Sequence of chain 1.C:
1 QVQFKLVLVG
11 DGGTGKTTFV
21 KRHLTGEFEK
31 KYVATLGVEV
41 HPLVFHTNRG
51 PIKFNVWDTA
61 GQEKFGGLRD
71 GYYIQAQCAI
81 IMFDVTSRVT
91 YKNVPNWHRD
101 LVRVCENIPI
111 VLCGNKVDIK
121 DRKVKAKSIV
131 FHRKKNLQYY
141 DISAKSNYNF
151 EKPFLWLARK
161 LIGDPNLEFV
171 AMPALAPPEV

This protein binds this small molecule.
Small molecule (SMILES): Nc1nc2c(ncn2[C@@H]2O[C@H](CO[P](=O)(O)O[P](=O)(O)NP(=O)(O)O)[C@@H](O)[C@H]2O)c(=O)[nH]1

Binding-site contacts:
Ligand atom O2A contacts residue MG1 of chain 1.G at 3.4 Å.
Ligand atom N3B contacts residue GLY12 of chain 1.C at 3.0 Å.
Ligand atom C2' contacts residue GLU29 of chain 1.C at 3.1 Å.
Ligand atom O1B contacts residue THR14 of chain 1.C at 3.3 Å (h-bond).
Ligand atom O3G contacts residue ALA60 of chain 1.C at 3.4 Å.
Ligand atom C6 contacts residue LYS116 of chain 1.C at 3.3 Å.
Ligand atom O1B contacts residue LYS16 of chain 1.C at 2.7 Å (salt-bridge).
Ligand atom O1G contacts residue TYR32 of chain 1.C at 3.0 Å (h-bond).
Ligand atom O4' contacts residue LYS116 of chain 1.C at 3.1 Å (salt-bridge).
Ligand atom PB contacts residue MG1 of chain 1.G at 3.4 Å.
Ligand atom O1G contacts residue ALA34 of chain 1.C at 3.3 Å.
Ligand atom PG contacts residue LYS16 of chain 1.C at 3.3 Å.
Ligand atom O3G contacts residue GLY12 of chain 1.C at 3.3 Å.
Ligand atom O3G contacts residue LYS16 of chain 1.C at 2.8 Å (salt-bridge).
Ligand atom N3 contacts residue PHE28 of chain 1.C at 3.4 Å.
Ligand atom O3' contacts residue LYS31 of chain 1.C at 3.4 Å.
Ligand atom O6 contacts residue ASP118 of chain 1.C at 3.2 Å (salt-bridge).
Ligand atom O3' contacts residue LYS30 of chain 1.C at 2.5 Å (salt-bridge).
Ligand atom O2B contacts residue THR17 of chain 1.C at 2.9 Å (h-bond).
Ligand atom O2G contacts residue THR35 of chain 1.C at 2.6 Å (h-bond).
Ligand atom O1A contacts residue THR17 of chain 1.C at 3.4 Å (h-bond).
Ligand atom O2B contacts residue MG1 of chain 1.G at 2.6 Å.
Ligand atom O6 contacts residue ASN115 of chain 1.C at 2.8 Å (h-bond).
Ligand atom O2' contacts residue LYS30 of chain 1.C at 2.6 Å (salt-bridge).
Ligand atom O3G contacts residue GLY61 of chain 1.C at 2.6 Å (h-bond).
Ligand atom O6 contacts residue LYS116 of chain 1.C at 3.0 Å.
Ligand atom N7 contacts residue ASN115 of chain 1.C at 2.8 Å (h-bond).
Ligand atom O2' contacts residue GLU29 of chain 1.C at 2.9 Å (salt-bridge).
Ligand atom O1A contacts residue GLY15 of chain 1.C at 3.1 Å.
Ligand atom N2 contacts residue ASP118 of chain 1.C at 3.1 Å (salt-bridge).
Ligand atom O1A contacts residue THR18 of chain 1.C at 2.9 Å (h-bond).
Ligand atom O1G contacts residue THR35 of chain 1.C at 3.2 Å (h-bond).
Ligand atom O2G contacts residue MG1 of chain 1.G at 2.8 Å.
Ligand atom N1 contacts residue ASP118 of chain 1.C at 2.6 Å (salt-bridge).
Ligand atom N3B contacts residue LYS16 of chain 1.C at 3.0 Å (salt-bridge).
Ligand atom O6 contacts residue ALA144 of chain 1.C at 3.3 Å (h-bond).
Ligand atom C6 contacts residue ASP118 of chain 1.C at 3.4 Å.
Ligand atom O1B contacts residue GLY15 of chain 1.C at 2.5 Å (h-bond).
Ligand atom N3B contacts residue GLY13 of chain 1.C at 2.9 Å (h-bond).
Ligand atom O3A contacts residue MG1 of chain 1.G at 3.3 Å.